Sequence of chain 1.A:
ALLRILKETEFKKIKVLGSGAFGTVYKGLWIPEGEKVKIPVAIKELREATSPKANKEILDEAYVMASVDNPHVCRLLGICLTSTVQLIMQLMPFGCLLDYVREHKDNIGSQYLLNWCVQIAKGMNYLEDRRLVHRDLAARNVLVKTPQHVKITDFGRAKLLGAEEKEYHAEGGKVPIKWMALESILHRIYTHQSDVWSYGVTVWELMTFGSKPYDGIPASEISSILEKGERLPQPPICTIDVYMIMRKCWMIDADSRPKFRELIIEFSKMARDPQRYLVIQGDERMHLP

Binding-site contacts:
Ligand atom OBJ contacts residue PHE30 of chain 1.A at 2.8 Å (h-bond).
Ligand atom CBD contacts residue PHE163 of chain 1.A at 3.7 Å (hydrophobic).
Ligand atom CAZ contacts residue LEU25 of chain 1.A at 3.3 Å (hydrophobic).
Ligand atom OAU contacts residue PRO101 of chain 1.A at 3.6 Å (h-bond).
Ligand atom SBH contacts residue LYS52 of chain 1.A at 1.8 Å (salt-bridge).
Ligand atom OBJ contacts residue ALA29 of chain 1.A at 3.2 Å (h-bond).
Ligand atom CBE contacts residue LYS52 of chain 1.A at 2.8 Å.
Ligand atom C5 contacts residue GLY103 of chain 1.A at 3.6 Å.
Ligand atom CAJ contacts residue LEU151 of chain 1.A at 3.5 Å (hydrophobic).
Ligand atom NAH contacts residue MET100 of chain 1.A at 3.0 Å (h-bond).
Ligand atom CAM contacts residue MET97 of chain 1.A at 3.6 Å (hydrophobic).
Ligand atom CBE contacts residue GLY28 of chain 1.A at 3.6 Å.
Ligand atom C6 contacts residue GLY103 of chain 1.A at 3.6 Å.
Ligand atom NAP contacts residue GLN98 of chain 1.A at 3.3 Å (h-bond).
Ligand atom C4 contacts residue MET100 of chain 1.A at 3.7 Å (hydrophobic).
Ligand atom CBF contacts residue GLY31 of chain 1.A at 3.7 Å.
Ligand atom OBI contacts residue LYS52 of chain 1.A at 2.6 Å (salt-bridge).
Ligand atom CAK contacts residue LEU151 of chain 1.A at 3.6 Å (hydrophobic).
Ligand atom CBF contacts residue GLY28 of chain 1.A at 3.3 Å.
Ligand atom OBJ contacts residue GLY31 of chain 1.A at 2.9 Å (h-bond).
Ligand atom NAP contacts residue LEU99 of chain 1.A at 3.5 Å.
Ligand atom CAN contacts residue THR161 of chain 1.A at 3.4 Å.
Ligand atom CAQ contacts residue GLY103 of chain 1.A at 3.7 Å.
Ligand atom NAO contacts residue GLN98 of chain 1.A at 2.7 Å (h-bond).
Ligand atom OBI contacts residue PHE163 of chain 1.A at 3.2 Å (h-bond).
Ligand atom OBI contacts residue PHE30 of chain 1.A at 3.4 Å.
Ligand atom CBG contacts residue GLY28 of chain 1.A at 3.7 Å.
Ligand atom NAP contacts residue ALA50 of chain 1.A at 3.7 Å.
Ligand atom OBJ contacts residue LYS52 of chain 1.A at 2.8 Å (salt-bridge).
Ligand atom NAP contacts residue MET100 of chain 1.A at 2.7 Å (h-bond).
Ligand atom C5 contacts residue MET100 of chain 1.A at 3.5 Å (hydrophobic).
Ligand atom NAO contacts residue MET100 of chain 1.A at 3.6 Å.
Ligand atom CBF contacts residue LYS52 of chain 1.A at 3.4 Å.
Ligand atom CBG contacts residue SER27 of chain 1.A at 3.4 Å.
Ligand atom CAN contacts residue PHE163 of chain 1.A at 3.4 Å (hydrophobic).
Ligand atom OBJ contacts residue GLY28 of chain 1.A at 3.1 Å.
Ligand atom CBF contacts residue SER27 of chain 1.A at 3.6 Å.
Ligand atom NAO contacts residue ALA50 of chain 1.A at 3.3 Å.
Ligand atom CAK contacts residue ALA50 of chain 1.A at 3.5 Å (hydrophobic).
Ligand atom OAU contacts residue GLY103 of chain 1.A at 3.7 Å.

This protein binds this small molecule.
Small molecule (SMILES): C#CCNC(=O)c1cc(Nc2cc(C3CC3)n[nH]2)nc(N2CCN(Cc3ccc(S(=O)(=O)F)cc3)CC2)n1